Sequence of chain 1.B:
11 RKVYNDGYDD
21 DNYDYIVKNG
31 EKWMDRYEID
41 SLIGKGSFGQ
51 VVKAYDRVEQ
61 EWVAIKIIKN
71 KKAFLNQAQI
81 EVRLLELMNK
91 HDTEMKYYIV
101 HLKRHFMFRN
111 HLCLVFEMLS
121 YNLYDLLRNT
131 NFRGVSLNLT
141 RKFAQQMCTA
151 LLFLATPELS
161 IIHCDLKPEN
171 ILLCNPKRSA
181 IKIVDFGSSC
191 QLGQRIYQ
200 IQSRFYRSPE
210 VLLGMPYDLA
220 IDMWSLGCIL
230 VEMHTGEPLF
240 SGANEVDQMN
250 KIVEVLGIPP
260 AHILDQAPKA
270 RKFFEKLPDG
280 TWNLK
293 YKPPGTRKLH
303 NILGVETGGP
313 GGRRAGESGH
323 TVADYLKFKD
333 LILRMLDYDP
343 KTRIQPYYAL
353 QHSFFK

This small molecule binds to this protein.
Small molecule (SMILES): CC(=O)N=c1[nH]c2ccc(C#N)cc2s1

Binding-site contacts:
Ligand atom CAN contacts residue ALA64 of chain 1.B at 3.8 Å (hydrophobic).
Ligand atom CAG contacts residue ALA64 of chain 1.B at 4.3 Å (hydrophobic).
Ligand atom OAC contacts residue LEU119 of chain 1.B at 3.7 Å.
Ligand atom CAG contacts residue VAL51 of chain 1.B at 4.1 Å (hydrophobic).
Ligand atom SAJ contacts residue LEU172 of chain 1.B at 4.0 Å.
Ligand atom CAN contacts residue LEU119 of chain 1.B at 4.0 Å (hydrophobic).
Ligand atom NAB contacts residue PHE116 of chain 1.B at 3.2 Å.
Ligand atom CAM contacts residue SER120 of chain 1.B at 4.2 Å.
Ligand atom NAI contacts residue LEU119 of chain 1.B at 2.7 Å (h-bond).
Ligand atom CAK contacts residue SER120 of chain 1.B at 3.9 Å.
Ligand atom NAI contacts residue MET118 of chain 1.B at 3.2 Å.
Ligand atom NAH contacts residue MET118 of chain 1.B at 3.9 Å.
Ligand atom CAM contacts residue LEU172 of chain 1.B at 3.9 Å (hydrophobic).
Ligand atom NAH contacts residue ALA64 of chain 1.B at 4.3 Å.
Ligand atom CAO contacts residue ALA64 of chain 1.B at 4.1 Å (hydrophobic).
Ligand atom NAI contacts residue SER120 of chain 1.B at 3.6 Å.
Ligand atom CAL contacts residue ALA64 of chain 1.B at 4.3 Å (hydrophobic).
Ligand atom OAC contacts residue SER120 of chain 1.B at 3.9 Å.
Ligand atom OAC contacts residue MET118 of chain 1.B at 3.9 Å.
Ligand atom CAO contacts residue LEU172 of chain 1.B at 4.0 Å (hydrophobic).
Ligand atom CAE contacts residue GLU117 of chain 1.B at 3.9 Å.
Ligand atom CAK contacts residue LEU119 of chain 1.B at 3.6 Å (hydrophobic).
Ligand atom NAH contacts residue LEU172 of chain 1.B at 3.8 Å.
Ligand atom CAM contacts residue LEU119 of chain 1.B at 3.4 Å (hydrophobic).
Ligand atom CAF contacts residue LEU119 of chain 1.B at 4.1 Å (hydrophobic).
Ligand atom CAE contacts residue VAL100 of chain 1.B at 4.0 Å (hydrophobic).
Ligand atom NAH contacts residue LEU119 of chain 1.B at 3.2 Å (h-bond).
Ligand atom CAL contacts residue PHE116 of chain 1.B at 4.3 Å (hydrophobic).
Ligand atom CAN contacts residue GLU117 of chain 1.B at 4.3 Å.
Ligand atom CAN contacts residue LEU172 of chain 1.B at 3.9 Å (hydrophobic).
Ligand atom CAF contacts residue GLU117 of chain 1.B at 3.3 Å.
Ligand atom CAK contacts residue MET118 of chain 1.B at 3.8 Å (hydrophobic).
Ligand atom CAE contacts residue PHE116 of chain 1.B at 3.6 Å (hydrophobic).
Ligand atom CAF contacts residue ALA64 of chain 1.B at 3.8 Å (hydrophobic).
Ligand atom CAA contacts residue ILE43 of chain 1.B at 4.2 Å (hydrophobic).
Ligand atom CAE contacts residue ALA64 of chain 1.B at 4.0 Å (hydrophobic).
Ligand atom OAC contacts residue TYR121 of chain 1.B at 4.3 Å.
Ligand atom CAM contacts residue MET118 of chain 1.B at 3.8 Å (hydrophobic).
Ligand atom CAD contacts residue PHE116 of chain 1.B at 3.5 Å (hydrophobic).
Ligand atom SAJ contacts residue ILE43 of chain 1.B at 4.0 Å.